The small molecule below binds the protein below.
Small molecule (SMILES): O=C(O)/C(O)=C/C(=O)C1(Cc2ccc(Cl)cc2)CCN(CC2CCCCC2)CC1

Binding-site contacts:
Ligand atom C23 contacts residue GLU125 of chain 1.B at 3.5 Å.
Ligand atom O27 contacts residue GLU86 of chain 1.B at 3.3 Å (salt-bridge).
Ligand atom C23 contacts residue MN1 of chain 1.I at 3.0 Å.
Ligand atom O28 contacts residue HIS47 of chain 1.B at 3.1 Å (h-bond).
Ligand atom O28 contacts residue MN1 of chain 1.J at 2.1 Å.
Ligand atom O28 contacts residue MN1 of chain 1.I at 2.3 Å.
Ligand atom O28 contacts residue GLU86 of chain 1.B at 3.2 Å (salt-bridge).
Ligand atom C24 contacts residue LYS140 of chain 1.B at 2.6 Å.
Ligand atom C21 contacts residue GLU125 of chain 1.B at 3.8 Å.
Ligand atom O26 contacts residue GLU125 of chain 1.B at 2.9 Å (salt-bridge).
Ligand atom C14 contacts residue MN1 of chain 1.J at 3.1 Å.
Ligand atom C20 contacts residue GLU125 of chain 1.B at 3.6 Å.
Ligand atom O27 contacts residue MN1 of chain 1.J at 2.2 Å.
Ligand atom C23 contacts residue HIS47 of chain 1.B at 3.9 Å.
Ligand atom C6 contacts residue LYS40 of chain 1.B at 3.5 Å.
Ligand atom C4 contacts residue TYR30 of chain 1.B at 3.9 Å (hydrophobic).
Ligand atom C22 contacts residue MN1 of chain 1.J at 3.5 Å.
Ligand atom O28 contacts residue GLU125 of chain 1.B at 3.3 Å (salt-bridge).
Ligand atom O25 contacts residue LYS140 of chain 1.B at 2.7 Å (salt-bridge).
Ligand atom C23 contacts residue LYS140 of chain 1.B at 3.5 Å.
Ligand atom CL2 contacts residue LYS143 of chain 1.B at 3.7 Å.
Ligand atom C24 contacts residue GLU125 of chain 1.B at 3.3 Å.
Ligand atom O25 contacts residue TYR136 of chain 1.B at 3.9 Å.
Ligand atom C15 contacts residue LEU112 of chain 1.B at 4.0 Å (hydrophobic).
Ligand atom O28 contacts residue ASP114 of chain 1.B at 3.1 Å (salt-bridge).
Ligand atom O26 contacts residue HIS47 of chain 1.B at 3.0 Å (h-bond).
Ligand atom C24 contacts residue MN1 of chain 1.I at 2.9 Å.
Ligand atom C5 contacts residue GLU32 of chain 1.B at 3.4 Å.
Ligand atom O26 contacts residue MN1 of chain 1.I at 2.2 Å.
Ligand atom C4 contacts residue ALA26 of chain 1.B at 3.7 Å (hydrophobic).
Ligand atom C6 contacts residue GLU32 of chain 1.B at 3.5 Å.
Ligand atom C4 contacts residue ILE44 of chain 1.B at 3.7 Å (hydrophobic).
Ligand atom C24 contacts residue HIS47 of chain 1.B at 3.7 Å.
Ligand atom O26 contacts residue ILE126 of chain 1.B at 3.1 Å (h-bond).
Ligand atom C3 contacts residue ILE44 of chain 1.B at 3.8 Å (hydrophobic).
Ligand atom C13 contacts residue TYR30 of chain 1.B at 3.7 Å (hydrophobic).
Ligand atom O26 contacts residue LYS140 of chain 1.B at 2.5 Å (salt-bridge).
Ligand atom C21 contacts residue LEU112 of chain 1.B at 3.4 Å (hydrophobic).
Ligand atom C23 contacts residue MN1 of chain 1.J at 3.1 Å.
Ligand atom C5 contacts residue ILE44 of chain 1.B at 3.8 Å (hydrophobic).

Sequence of chain 1.B:
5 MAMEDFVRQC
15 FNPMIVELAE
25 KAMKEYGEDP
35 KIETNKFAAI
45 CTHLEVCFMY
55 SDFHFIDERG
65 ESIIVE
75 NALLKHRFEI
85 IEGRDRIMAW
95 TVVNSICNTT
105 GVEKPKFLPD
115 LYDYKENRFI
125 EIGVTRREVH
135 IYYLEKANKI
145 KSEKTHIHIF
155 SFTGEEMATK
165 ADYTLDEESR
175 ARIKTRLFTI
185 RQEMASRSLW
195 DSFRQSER